The protein below binds the small molecule below.
Small molecule (SMILES): C[C@H](O)CCO

Sequence of chain 1.B:
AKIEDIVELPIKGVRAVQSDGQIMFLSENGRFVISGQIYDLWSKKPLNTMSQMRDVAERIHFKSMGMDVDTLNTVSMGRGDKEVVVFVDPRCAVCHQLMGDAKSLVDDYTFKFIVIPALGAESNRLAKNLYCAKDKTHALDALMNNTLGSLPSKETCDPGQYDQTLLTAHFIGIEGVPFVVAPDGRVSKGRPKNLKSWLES

Binding-site contacts:
Ligand atom C4 contacts residue ILE130 of chain 1.D at 3.8 Å (hydrophobic).
Ligand atom O3 contacts residue HIS184 of chain 1.D at 4.1 Å.
Ligand atom C1 contacts residue GLU42 of chain 1.B at 3.1 Å.
Ligand atom C3 contacts residue GLU189 of chain 1.D at 4.0 Å.
Ligand atom C3 contacts residue GLY190 of chain 1.D at 3.8 Å.
Ligand atom O1 contacts residue GLU189 of chain 1.D at 4.2 Å.
Ligand atom C4 contacts residue ILE188 of chain 1.D at 4.2 Å (hydrophobic).
Ligand atom O1 contacts residue HIS184 of chain 1.D at 3.9 Å.
Ligand atom O3 contacts residue ALA183 of chain 1.D at 4.4 Å.
Ligand atom O3 contacts residue LEU180 of chain 1.D at 4.0 Å.
Ligand atom C2 contacts residue GLU42 of chain 1.B at 3.3 Å.
Ligand atom C2 contacts residue ARG29 of chain 1.B at 3.8 Å.
Ligand atom C4 contacts residue ALA132 of chain 1.D at 4.0 Å (hydrophobic).
Ligand atom C4 contacts residue GLY190 of chain 1.D at 3.4 Å.
Ligand atom O3 contacts residue ILE130 of chain 1.D at 4.4 Å.
Ligand atom O1 contacts residue GLU42 of chain 1.B at 3.0 Å (salt-bridge).
Ligand atom C2 contacts residue ILE188 of chain 1.D at 4.2 Å (hydrophobic).
Ligand atom C2 contacts residue GLY190 of chain 1.D at 4.2 Å.
Ligand atom C4 contacts residue GLU189 of chain 1.D at 4.1 Å.
Ligand atom C3 contacts residue ILE188 of chain 1.D at 3.3 Å (hydrophobic).
Ligand atom O1 contacts residue ILE188 of chain 1.D at 4.0 Å.
Ligand atom C1 contacts residue ILE188 of chain 1.D at 4.2 Å (hydrophobic).
Ligand atom C4 contacts residue VAL191 of chain 1.D at 4.2 Å (hydrophobic).
Ligand atom C1 contacts residue GLU189 of chain 1.D at 4.1 Å.
Ligand atom C1 contacts residue HIS184 of chain 1.D at 4.5 Å.
Ligand atom C2 contacts residue HIS184 of chain 1.D at 4.2 Å.
Ligand atom O3 contacts residue ILE188 of chain 1.D at 3.4 Å (h-bond).
Ligand atom O1 contacts residue ARG29 of chain 1.B at 4.1 Å.
Ligand atom C1 contacts residue GLY190 of chain 1.D at 3.8 Å.
Ligand atom C1 contacts residue ARG29 of chain 1.B at 3.2 Å.

Sequence of chain 1.D:
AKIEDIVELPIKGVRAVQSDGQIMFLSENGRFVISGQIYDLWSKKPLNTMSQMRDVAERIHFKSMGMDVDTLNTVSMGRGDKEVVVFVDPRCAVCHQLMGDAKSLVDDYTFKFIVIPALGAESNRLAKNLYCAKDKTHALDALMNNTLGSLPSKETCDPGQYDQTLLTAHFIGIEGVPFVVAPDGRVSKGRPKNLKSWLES